This protein binds this small molecule.
Small molecule (SMILES): CC(=O)N[C@H]1[C@H](O[C@H]2[C@H](O)[C@@H](NC(C)=O)CO[C@@H]2CO)O[C@H](CO)[C@@H](O[C@H]2O[C@H](CO)[C@@H](O)[C@H](O)[C@@H]2O)[C@@H]1O

Sequence of chain 3.A:
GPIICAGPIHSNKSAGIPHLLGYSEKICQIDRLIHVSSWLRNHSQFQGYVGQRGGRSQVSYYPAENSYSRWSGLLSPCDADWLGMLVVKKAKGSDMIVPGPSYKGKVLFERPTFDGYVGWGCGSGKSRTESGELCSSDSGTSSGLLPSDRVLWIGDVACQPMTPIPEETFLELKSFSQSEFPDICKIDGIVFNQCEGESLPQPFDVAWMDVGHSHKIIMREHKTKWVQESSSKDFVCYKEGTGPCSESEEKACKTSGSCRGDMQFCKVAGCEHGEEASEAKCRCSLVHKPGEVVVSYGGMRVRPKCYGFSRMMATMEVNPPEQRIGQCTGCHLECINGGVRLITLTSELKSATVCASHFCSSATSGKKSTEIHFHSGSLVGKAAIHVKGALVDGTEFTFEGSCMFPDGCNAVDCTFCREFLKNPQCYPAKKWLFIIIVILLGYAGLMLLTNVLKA

Binding-site contacts:
Ligand atom C7 contacts residue HIS56 of chain 3.A at 4.2 Å.
Ligand atom C7 contacts residue SER59 of chain 3.A at 4.1 Å.
Ligand atom C5 contacts residue HIS40 of chain 3.A at 3.3 Å.
Ligand atom C1 contacts residue ASN63 of chain 3.A at 1.4 Å.
Ligand atom C6 contacts residue HIS40 of chain 3.A at 2.7 Å.
Ligand atom C8 contacts residue SER59 of chain 3.A at 3.2 Å.
Ligand atom C8 contacts residue HIS56 of chain 3.A at 3.5 Å.
Ligand atom O7 contacts residue PRO39 of chain 3.A at 4.3 Å.
Ligand atom C3 contacts residue HIS40 of chain 3.A at 4.1 Å.
Ligand atom C4 contacts residue HIS40 of chain 3.A at 3.8 Å.
Ligand atom C7 contacts residue ASN63 of chain 3.A at 3.0 Å.
Ligand atom C1 contacts residue HIS40 of chain 3.A at 3.9 Å.
Ligand atom O3 contacts residue HIS40 of chain 3.A at 4.0 Å.
Ligand atom C1 contacts residue HIS40 of chain 3.A at 4.4 Å.
Ligand atom C6 contacts residue HIS40 of chain 3.A at 4.0 Å.
Ligand atom O5 contacts residue HIS40 of chain 3.A at 2.7 Å (h-bond).
Ligand atom C3 contacts residue ASN63 of chain 3.A at 3.8 Å.
Ligand atom C4 contacts residue ASN63 of chain 3.A at 4.3 Å.
Ligand atom O6 contacts residue LEU41 of chain 3.A at 3.9 Å.
Ligand atom O5 contacts residue HIS40 of chain 3.A at 4.2 Å.
Ligand atom C5 contacts residue ASN63 of chain 3.A at 3.7 Å.
Ligand atom N2 contacts residue SER59 of chain 3.A at 4.0 Å.
Ligand atom C2 contacts residue HIS40 of chain 3.A at 3.6 Å.
Ligand atom C8 contacts residue TRP60 of chain 3.A at 3.5 Å (hydrophobic).
Ligand atom O7 contacts residue HIS40 of chain 3.A at 3.3 Å.
Ligand atom N2 contacts residue ASN63 of chain 3.A at 2.8 Å (h-bond).
Ligand atom N2 contacts residue HIS56 of chain 3.A at 4.5 Å.
Ligand atom C7 contacts residue HIS40 of chain 3.A at 4.3 Å.
Ligand atom N2 contacts residue HIS40 of chain 3.A at 4.4 Å.
Ligand atom O5 contacts residue ASN63 of chain 3.A at 2.4 Å (h-bond).
Ligand atom O6 contacts residue LEU42 of chain 3.A at 4.4 Å.
Ligand atom C8 contacts residue ASN63 of chain 3.A at 4.2 Å.
Ligand atom C4 contacts residue HIS40 of chain 3.A at 4.5 Å.
Ligand atom C5 contacts residue HIS40 of chain 3.A at 4.3 Å.
Ligand atom O6 contacts residue HIS40 of chain 3.A at 1.4 Å.
Ligand atom C2 contacts residue ASN63 of chain 3.A at 2.5 Å.
Ligand atom O7 contacts residue ASN63 of chain 3.A at 2.9 Å (h-bond).